A protein and the small-molecule ligand that binds it are described below.
Small molecule (SMILES): CC(=O)N[C@H]1[C@H](O[C@H]2[C@H](O)[C@@H](NC(C)=O)CO[C@@H]2CO)O[C@H](CO)[C@@H](O[C@@H]2O[C@H](CO[C@H]3O[C@H](CO)[C@@H](O)[C@H](O)[C@@H]3O)[C@@H](O)[C@H](O[C@H]3O[C@H](CO)[C@@H](O)[C@H](O)[C@@H]3O)[C@@H]2O)[C@@H]1O

Sequence of chain 33.E:
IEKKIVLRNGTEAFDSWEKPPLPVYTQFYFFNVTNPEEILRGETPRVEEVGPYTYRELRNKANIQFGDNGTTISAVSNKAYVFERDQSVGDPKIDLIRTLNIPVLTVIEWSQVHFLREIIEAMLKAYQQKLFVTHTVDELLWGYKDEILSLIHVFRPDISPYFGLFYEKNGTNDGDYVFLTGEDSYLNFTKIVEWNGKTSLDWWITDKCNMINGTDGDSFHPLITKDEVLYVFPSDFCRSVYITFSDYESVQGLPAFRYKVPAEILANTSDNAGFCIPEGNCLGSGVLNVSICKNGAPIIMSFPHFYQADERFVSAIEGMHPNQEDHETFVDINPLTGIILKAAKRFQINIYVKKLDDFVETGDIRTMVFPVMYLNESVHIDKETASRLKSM

Binding-site contacts:
Ligand atom C4 contacts residue ASP338 of chain 33.E at 4.3 Å.
Ligand atom N2 contacts residue ASN388 of chain 33.E at 2.9 Å (h-bond).
Ligand atom O6 contacts residue TYR41 of chain 33.E at 3.6 Å.
Ligand atom C3 contacts residue TYR41 of chain 33.E at 4.2 Å (hydrophobic).
Ligand atom C4 contacts residue TYR41 of chain 33.E at 3.9 Å (hydrophobic).
Ligand atom C6 contacts residue TYR41 of chain 33.E at 3.6 Å (hydrophobic).
Ligand atom C3 contacts residue ASN388 of chain 33.E at 3.8 Å.
Ligand atom C8 contacts residue SER390 of chain 33.E at 3.3 Å.
Ligand atom O7 contacts residue ASN388 of chain 33.E at 3.9 Å.
Ligand atom C5 contacts residue ASN388 of chain 33.E at 3.6 Å.
Ligand atom O4 contacts residue TYR41 of chain 33.E at 3.5 Å (h-bond).
Ligand atom N2 contacts residue TYR41 of chain 33.E at 4.3 Å.
Ligand atom C7 contacts residue GLN39 of chain 33.E at 4.1 Å.
Ligand atom O5 contacts residue ASN388 of chain 33.E at 2.3 Å (h-bond).
Ligand atom C7 contacts residue TYR41 of chain 33.E at 3.5 Å (hydrophobic).
Ligand atom C2 contacts residue ARG358 of chain 33.E at 4.3 Å.
Ligand atom C6 contacts residue ASP338 of chain 33.E at 3.3 Å.
Ligand atom O5 contacts residue ASP338 of chain 33.E at 4.2 Å.
Ligand atom O6 contacts residue ASP338 of chain 33.E at 2.9 Å (salt-bridge).
Ligand atom C6 contacts residue ARG358 of chain 33.E at 4.4 Å.
Ligand atom C1 contacts residue ARG358 of chain 33.E at 3.7 Å.
Ligand atom C1 contacts residue ASP338 of chain 33.E at 4.3 Å.
Ligand atom C2 contacts residue ASN388 of chain 33.E at 2.5 Å.
Ligand atom O7 contacts residue GLN39 of chain 33.E at 2.9 Å (h-bond).
Ligand atom C5 contacts residue TYR41 of chain 33.E at 3.4 Å (hydrophobic).
Ligand atom C8 contacts residue GLU61 of chain 33.E at 3.3 Å.
Ligand atom O6 contacts residue ARG358 of chain 33.E at 3.3 Å.
Ligand atom O7 contacts residue TYR41 of chain 33.E at 3.3 Å (h-bond).
Ligand atom O4 contacts residue ASP338 of chain 33.E at 4.2 Å.
Ligand atom C5 contacts residue ASP338 of chain 33.E at 3.5 Å.
Ligand atom C1 contacts residue ASN388 of chain 33.E at 1.4 Å.
Ligand atom C4 contacts residue ASN388 of chain 33.E at 4.2 Å.
Ligand atom C7 contacts residue SER390 of chain 33.E at 4.2 Å.
Ligand atom C7 contacts residue ASN388 of chain 33.E at 3.6 Å.
Ligand atom O6 contacts residue TYR386 of chain 33.E at 4.0 Å.
Ligand atom C3 contacts residue ASP338 of chain 33.E at 4.5 Å.
Ligand atom C8 contacts residue TYR41 of chain 33.E at 3.6 Å (hydrophobic).
Ligand atom O5 contacts residue ARG358 of chain 33.E at 3.4 Å (salt-bridge).
Ligand atom O6 contacts residue HIS339 of chain 33.E at 3.9 Å.
Ligand atom O5 contacts residue TYR41 of chain 33.E at 4.4 Å.